A protein and the small-molecule ligand that binds it are described below.
Small molecule (SMILES): CC(=O)N[C@@H]1[C@@H](O)[C@H](O)[C@@H](CO)O[C@H]1O

Sequence of chain 1.B:
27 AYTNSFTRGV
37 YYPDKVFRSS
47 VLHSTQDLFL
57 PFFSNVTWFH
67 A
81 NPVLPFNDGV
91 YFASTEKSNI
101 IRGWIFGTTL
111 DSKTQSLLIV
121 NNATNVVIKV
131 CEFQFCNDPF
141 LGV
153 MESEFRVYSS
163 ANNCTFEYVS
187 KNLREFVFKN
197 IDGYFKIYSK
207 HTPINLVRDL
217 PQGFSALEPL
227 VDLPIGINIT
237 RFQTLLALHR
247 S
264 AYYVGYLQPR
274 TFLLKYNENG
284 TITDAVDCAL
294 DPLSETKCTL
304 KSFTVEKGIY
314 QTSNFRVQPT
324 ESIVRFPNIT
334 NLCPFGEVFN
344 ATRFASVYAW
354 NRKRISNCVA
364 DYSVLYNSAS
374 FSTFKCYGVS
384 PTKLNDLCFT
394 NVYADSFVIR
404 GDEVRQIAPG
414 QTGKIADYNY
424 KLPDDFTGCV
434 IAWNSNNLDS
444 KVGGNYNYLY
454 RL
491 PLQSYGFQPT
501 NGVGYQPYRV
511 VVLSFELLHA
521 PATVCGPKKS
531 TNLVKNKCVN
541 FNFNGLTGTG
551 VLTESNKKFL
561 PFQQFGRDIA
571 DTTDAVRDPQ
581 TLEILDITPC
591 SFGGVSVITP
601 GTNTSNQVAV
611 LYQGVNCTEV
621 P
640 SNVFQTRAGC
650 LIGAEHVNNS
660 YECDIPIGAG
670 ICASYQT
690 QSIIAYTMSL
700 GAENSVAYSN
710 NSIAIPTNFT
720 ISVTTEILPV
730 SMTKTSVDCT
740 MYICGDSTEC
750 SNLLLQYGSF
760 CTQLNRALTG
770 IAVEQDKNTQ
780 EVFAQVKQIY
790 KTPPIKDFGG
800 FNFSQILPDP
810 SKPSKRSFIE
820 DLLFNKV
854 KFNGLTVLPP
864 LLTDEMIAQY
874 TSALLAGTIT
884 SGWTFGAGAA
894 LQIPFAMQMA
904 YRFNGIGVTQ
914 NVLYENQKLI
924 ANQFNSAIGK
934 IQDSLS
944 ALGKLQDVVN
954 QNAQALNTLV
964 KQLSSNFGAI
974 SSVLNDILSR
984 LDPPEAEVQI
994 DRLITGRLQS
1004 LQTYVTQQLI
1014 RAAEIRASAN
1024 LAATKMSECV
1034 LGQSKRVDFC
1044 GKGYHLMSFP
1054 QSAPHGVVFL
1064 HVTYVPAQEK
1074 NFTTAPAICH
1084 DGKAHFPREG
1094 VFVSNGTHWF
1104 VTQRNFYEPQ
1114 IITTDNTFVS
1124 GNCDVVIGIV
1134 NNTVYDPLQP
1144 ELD

Binding-site contacts:
Ligand atom O5 contacts residue ASN165 of chain 1.B at 2.4 Å (h-bond).
Ligand atom C2 contacts residue ASN165 of chain 1.B at 2.5 Å.
Ligand atom O5 contacts residue GLU132 of chain 1.B at 4.0 Å.
Ligand atom N2 contacts residue ASN165 of chain 1.B at 2.9 Å (h-bond).
Ligand atom O6 contacts residue ASN165 of chain 1.B at 3.8 Å.
Ligand atom O6 contacts residue ASN164 of chain 1.B at 4.3 Å.
Ligand atom C6 contacts residue ASN165 of chain 1.B at 4.4 Å.
Ligand atom C1 contacts residue ASN165 of chain 1.B at 1.4 Å.
Ligand atom C4 contacts residue ASN165 of chain 1.B at 4.3 Å.
Ligand atom C7 contacts residue ASN165 of chain 1.B at 3.9 Å.
Ligand atom C5 contacts residue ASN165 of chain 1.B at 3.7 Å.
Ligand atom C3 contacts residue ASN165 of chain 1.B at 3.8 Å.
Ligand atom C1 contacts residue GLU132 of chain 1.B at 3.6 Å.